Binding-site contacts:
Ligand atom C7 contacts residue LEU82 of chain 1.C at 3.8 Å (hydrophobic).
Ligand atom C6 contacts residue PHE107 of chain 1.C at 3.7 Å (hydrophobic).
Ligand atom C3 contacts residue HIS238 of chain 1.C at 3.9 Å.
Ligand atom C8 contacts residue LEU82 of chain 1.C at 3.8 Å (hydrophobic).
Ligand atom O8 contacts residue MSE149 of chain 1.C at 3.5 Å.
Ligand atom C3 contacts residue LEU160 of chain 1.C at 3.8 Å (hydrophobic).
Ligand atom O8 contacts residue LEU82 of chain 1.C at 3.2 Å.
Ligand atom O2 contacts residue PHE151 of chain 1.C at 3.8 Å.
Ligand atom C2 contacts residue HIS238 of chain 1.C at 3.7 Å.
Ligand atom C4 contacts residue GLY212 of chain 1.C at 3.4 Å.
Ligand atom C8 contacts residue PHE107 of chain 1.C at 3.8 Å (hydrophobic).
Ligand atom N7 contacts residue GLY12 of chain 1.C at 3.5 Å.
Ligand atom S7 contacts residue SER81 of chain 1.C at 2.5 Å (h-bond).
Ligand atom S7 contacts residue LEU82 of chain 1.C at 3.2 Å (h-bond).
Ligand atom C2 contacts residue SER81 of chain 1.C at 3.0 Å.
Ligand atom S7 contacts residue ALA13 of chain 1.C at 3.1 Å (h-bond).
Ligand atom C4 contacts residue TYR122 of chain 1.C at 3.5 Å (hydrophobic).
Ligand atom O2 contacts residue SER81 of chain 1.C at 2.2 Å (h-bond).
Ligand atom C1 contacts residue PHE107 of chain 1.C at 4.0 Å (hydrophobic).
Ligand atom C8 contacts residue MSE149 of chain 1.C at 4.0 Å.
Ligand atom C5 contacts residue TYR122 of chain 1.C at 3.3 Å (hydrophobic).
Ligand atom C1 contacts residue PHE151 of chain 1.C at 3.9 Å (hydrophobic).
Ligand atom C8 contacts residue ALA13 of chain 1.C at 3.6 Å (hydrophobic).
Ligand atom C4 contacts residue ILE213 of chain 1.C at 4.0 Å (hydrophobic).
Ligand atom O8 contacts residue LEU181 of chain 1.C at 3.3 Å.
Ligand atom C4 contacts residue PHE155 of chain 1.C at 3.7 Å (hydrophobic).
Ligand atom C2 contacts residue PHE151 of chain 1.C at 3.7 Å (hydrophobic).
Ligand atom C7 contacts residue SER81 of chain 1.C at 1.4 Å.
Ligand atom C5 contacts residue TRP131 of chain 1.C at 3.5 Å (hydrophobic).
Ligand atom C6 contacts residue TRP131 of chain 1.C at 4.0 Å (hydrophobic).
Ligand atom O2 contacts residue HIS238 of chain 1.C at 2.9 Å (h-bond).
Ligand atom O8 contacts residue ALA13 of chain 1.C at 3.6 Å.
Ligand atom N7 contacts residue ALA13 of chain 1.C at 3.2 Å (h-bond).
Ligand atom C7 contacts residue HIS238 of chain 1.C at 3.3 Å.
Ligand atom C8 contacts residue SER81 of chain 1.C at 3.3 Å.
Ligand atom O8 contacts residue PHE107 of chain 1.C at 3.4 Å.
Ligand atom N7 contacts residue HIS238 of chain 1.C at 3.7 Å.
Ligand atom C7 contacts residue ALA13 of chain 1.C at 3.8 Å (hydrophobic).
Ligand atom C1 contacts residue SER81 of chain 1.C at 3.5 Å.
Ligand atom N7 contacts residue SER81 of chain 1.C at 2.3 Å (h-bond).

The small molecule below binds the protein below.
Small molecule (SMILES): N[C@H]1Oc2ccccc2C(O)S1

Sequence of chain 1.C:
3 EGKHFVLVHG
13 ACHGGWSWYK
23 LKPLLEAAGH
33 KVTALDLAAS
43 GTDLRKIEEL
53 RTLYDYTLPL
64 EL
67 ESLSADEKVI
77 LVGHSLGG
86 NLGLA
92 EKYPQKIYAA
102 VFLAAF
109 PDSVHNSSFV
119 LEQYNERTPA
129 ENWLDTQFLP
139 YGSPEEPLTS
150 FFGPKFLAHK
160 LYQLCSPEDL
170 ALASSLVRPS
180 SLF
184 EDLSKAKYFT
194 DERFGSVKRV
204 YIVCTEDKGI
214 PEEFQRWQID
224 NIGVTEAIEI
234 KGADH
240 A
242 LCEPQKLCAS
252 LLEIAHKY